Sequence of chain 2.E:
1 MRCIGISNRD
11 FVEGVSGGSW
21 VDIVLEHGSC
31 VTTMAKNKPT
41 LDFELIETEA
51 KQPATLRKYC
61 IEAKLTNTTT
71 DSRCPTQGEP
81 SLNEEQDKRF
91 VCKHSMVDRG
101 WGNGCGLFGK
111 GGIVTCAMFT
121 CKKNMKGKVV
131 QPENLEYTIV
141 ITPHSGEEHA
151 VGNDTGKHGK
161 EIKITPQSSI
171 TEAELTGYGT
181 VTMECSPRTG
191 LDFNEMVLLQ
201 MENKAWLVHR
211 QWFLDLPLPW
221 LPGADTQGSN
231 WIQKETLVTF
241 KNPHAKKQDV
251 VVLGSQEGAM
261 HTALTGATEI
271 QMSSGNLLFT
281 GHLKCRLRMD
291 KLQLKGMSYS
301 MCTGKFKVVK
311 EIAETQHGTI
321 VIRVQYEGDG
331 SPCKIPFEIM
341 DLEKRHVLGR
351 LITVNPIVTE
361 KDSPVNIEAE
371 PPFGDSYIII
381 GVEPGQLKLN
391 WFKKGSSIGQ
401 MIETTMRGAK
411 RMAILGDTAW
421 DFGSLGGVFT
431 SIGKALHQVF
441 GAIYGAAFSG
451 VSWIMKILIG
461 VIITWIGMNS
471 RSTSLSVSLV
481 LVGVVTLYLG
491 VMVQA

The small molecule below binds the protein below.
Small molecule (SMILES): CC(=O)N[C@@H]1[C@@H](O)[C@H](O)[C@@H](CO)O[C@H]1O

Binding-site contacts:
Ligand atom O7 contacts residue ASN67 of chain 2.E at 4.5 Å.
Ligand atom C3 contacts residue ASN67 of chain 2.E at 3.6 Å.
Ligand atom N2 contacts residue ASN67 of chain 2.E at 3.3 Å (h-bond).
Ligand atom C7 contacts residue MET118 of chain 2.E at 3.8 Å (hydrophobic).
Ligand atom C1 contacts residue ASN67 of chain 2.E at 1.4 Å.
Ligand atom O3 contacts residue ASN67 of chain 2.E at 3.8 Å.
Ligand atom C8 contacts residue ASN67 of chain 2.E at 3.6 Å.
Ligand atom O7 contacts residue MET118 of chain 2.E at 3.5 Å.
Ligand atom O7 contacts residue ARG89 of chain 2.E at 4.2 Å.
Ligand atom C8 contacts residue MET118 of chain 2.E at 4.1 Å (hydrophobic).
Ligand atom C4 contacts residue ASN67 of chain 2.E at 4.2 Å.
Ligand atom C2 contacts residue ASN67 of chain 2.E at 2.4 Å.
Ligand atom C7 contacts residue ASN67 of chain 2.E at 3.8 Å.
Ligand atom C5 contacts residue ASN67 of chain 2.E at 3.7 Å.
Ligand atom C8 contacts residue PHE90 of chain 2.E at 4.4 Å (hydrophobic).
Ligand atom O5 contacts residue ASN67 of chain 2.E at 2.4 Å (h-bond).